Sequence of chain 1.B:
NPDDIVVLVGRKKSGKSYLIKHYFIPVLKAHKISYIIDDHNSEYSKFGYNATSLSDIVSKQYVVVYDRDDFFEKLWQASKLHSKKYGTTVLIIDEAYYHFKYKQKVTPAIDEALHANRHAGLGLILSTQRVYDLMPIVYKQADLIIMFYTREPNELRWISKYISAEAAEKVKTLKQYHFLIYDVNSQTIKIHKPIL

Binding-site contacts:
Ligand atom N1 contacts residue GLN185 of chain 1.B at 3.6 Å.
Ligand atom C4 contacts residue GLN185 of chain 1.B at 4.2 Å.
Ligand atom C5 contacts residue LYS184 of chain 1.B at 4.0 Å.
Ligand atom C5 contacts residue GLN185 of chain 1.B at 3.5 Å.
Ligand atom N6 contacts residue LYS184 of chain 1.B at 3.2 Å.
Ligand atom N6 contacts residue TYR158 of chain 1.B at 3.2 Å.
Ligand atom N6 contacts residue GLN185 of chain 1.B at 3.4 Å (h-bond).
Ligand atom N7 contacts residue GLN185 of chain 1.B at 3.9 Å.
Ligand atom C6 contacts residue GLN185 of chain 1.B at 3.4 Å.
Ligand atom C6 contacts residue LEU183 of chain 1.B at 4.0 Å (hydrophobic).
Ligand atom N3 contacts residue GLN185 of chain 1.B at 4.0 Å.
Ligand atom C6 contacts residue TYR158 of chain 1.B at 4.4 Å (hydrophobic).
Ligand atom N7 contacts residue LYS184 of chain 1.B at 3.7 Å.
Ligand atom N6 contacts residue LEU183 of chain 1.B at 2.9 Å (h-bond).
Ligand atom N7 contacts residue LEU183 of chain 1.B at 3.8 Å.
Ligand atom C2 contacts residue GLN185 of chain 1.B at 3.6 Å.
Ligand atom C6 contacts residue LYS184 of chain 1.B at 3.7 Å.
Ligand atom C5 contacts residue LEU183 of chain 1.B at 4.2 Å (hydrophobic).

The protein below binds the small molecule below.
Small molecule (SMILES): Nc1ncnc2c1ncn2[C@@H]1O[C@H](CO[P](=O)(O)O[P](=O)(O)CP(=O)(O)O)[C@@H](O)[C@H]1O